The small molecule below binds the protein below.
Small molecule (SMILES): Cc1c(O)ccc2c1CCN(CC(C)C)[C@@H]2c1ccc(/C=C/C(=O)O)cc1

Binding-site contacts:
Ligand atom C5 contacts residue ALA44 of chain 1.A at 3.9 Å (hydrophobic).
Ligand atom C20 contacts residue VAL228 of chain 1.A at 3.2 Å (hydrophobic).
Ligand atom C18 contacts residue LEU219 of chain 1.A at 4.0 Å (hydrophobic).
Ligand atom O27 contacts residue ARG88 of chain 1.A at 3.6 Å.
Ligand atom C13 contacts residue THR41 of chain 1.A at 4.0 Å.
Ligand atom C20 contacts residue ASP45 of chain 1.A at 4.0 Å.
Ligand atom O21 contacts residue VAL228 of chain 1.A at 2.8 Å (h-bond).
Ligand atom C20 contacts residue VAL227 of chain 1.A at 3.7 Å (hydrophobic).
Ligand atom C16 contacts residue LEU219 of chain 1.A at 3.9 Å (hydrophobic).
Ligand atom C25 contacts residue LEU78 of chain 1.A at 4.0 Å (hydrophobic).
Ligand atom O27 contacts residue LEU81 of chain 1.A at 4.0 Å.
Ligand atom C14 contacts residue LEU40 of chain 1.A at 4.0 Å (hydrophobic).
Ligand atom O21 contacts residue ASN226 of chain 1.A at 3.6 Å.
Ligand atom C25 contacts residue GLY215 of chain 1.A at 3.6 Å.
Ligand atom C26 contacts residue HIS218 of chain 1.A at 3.8 Å.
Ligand atom C14 contacts residue THR41 of chain 1.A at 3.5 Å.
Ligand atom C16 contacts residue TRP77 of chain 1.A at 4.0 Å (hydrophobic).
Ligand atom C25 contacts residue LEU219 of chain 1.A at 3.9 Å (hydrophobic).
Ligand atom C5 contacts residue LEU40 of chain 1.A at 3.5 Å (hydrophobic).
Ligand atom C26 contacts residue MET115 of chain 1.A at 3.8 Å (hydrophobic).
Ligand atom C1 contacts residue LEU81 of chain 1.A at 3.4 Å (hydrophobic).
Ligand atom C15 contacts residue LEU219 of chain 1.A at 3.9 Å (hydrophobic).
Ligand atom C16 contacts residue ALA44 of chain 1.A at 3.6 Å (hydrophobic).
Ligand atom C13 contacts residue LEU40 of chain 1.A at 3.8 Å (hydrophobic).
Ligand atom C15 contacts residue ALA44 of chain 1.A at 3.9 Å (hydrophobic).
Ligand atom C14 contacts residue LEU219 of chain 1.A at 4.0 Å (hydrophobic).
Ligand atom O21 contacts residue VAL227 of chain 1.A at 2.7 Å.
Ligand atom O22 contacts residue VAL228 of chain 1.A at 3.3 Å (h-bond).
Ligand atom C17 contacts residue ALA44 of chain 1.A at 3.9 Å (hydrophobic).
Ligand atom C3 contacts residue GLU47 of chain 1.A at 3.5 Å.
Ligand atom C4 contacts residue ALA44 of chain 1.A at 4.0 Å (hydrophobic).
Ligand atom C17 contacts residue LEU78 of chain 1.A at 4.0 Å (hydrophobic).
Ligand atom O22 contacts residue ASP45 of chain 1.A at 3.5 Å (salt-bridge).
Ligand atom O22 contacts residue PRO229 of chain 1.A at 4.0 Å.
Ligand atom O27 contacts residue GLU47 of chain 1.A at 2.7 Å (salt-bridge).
Ligand atom C7 contacts residue PHE98 of chain 1.A at 4.0 Å (hydrophobic).
Ligand atom C1 contacts residue LEU85 of chain 1.A at 3.6 Å (hydrophobic).
Ligand atom C26 contacts residue ILE118 of chain 1.A at 3.9 Å (hydrophobic).
Ligand atom C4 contacts residue GLU47 of chain 1.A at 3.5 Å.
Ligand atom C1 contacts residue MET82 of chain 1.A at 3.7 Å (hydrophobic).

Sequence of chain 1.A:
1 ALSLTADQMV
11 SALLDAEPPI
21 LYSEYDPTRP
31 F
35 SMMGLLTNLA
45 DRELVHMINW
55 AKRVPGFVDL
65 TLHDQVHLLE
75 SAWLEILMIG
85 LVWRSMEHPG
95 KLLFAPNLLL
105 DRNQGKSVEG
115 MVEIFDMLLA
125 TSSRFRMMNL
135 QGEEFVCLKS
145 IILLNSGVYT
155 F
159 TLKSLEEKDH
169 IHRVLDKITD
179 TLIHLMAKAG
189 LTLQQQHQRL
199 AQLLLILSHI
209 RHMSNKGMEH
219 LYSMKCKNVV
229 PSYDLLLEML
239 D